Sequence of chain 1.A:
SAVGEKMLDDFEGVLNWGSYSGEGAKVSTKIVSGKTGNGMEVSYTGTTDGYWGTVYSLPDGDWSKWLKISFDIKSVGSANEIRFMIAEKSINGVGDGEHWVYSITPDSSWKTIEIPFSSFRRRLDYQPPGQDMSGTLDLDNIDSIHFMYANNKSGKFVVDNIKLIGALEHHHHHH

Binding-site contacts:
Ligand atom O6 contacts residue ASP99 of chain 1.A at 2.7 Å (salt-bridge).
Ligand atom O6 contacts residue HIS102 of chain 1.A at 3.2 Å.
Ligand atom O5 contacts residue SER59 of chain 1.A at 3.4 Å (h-bond).
Ligand atom O6 contacts residue ASP146 of chain 1.A at 2.7 Å (salt-bridge).
Ligand atom C5 contacts residue SER59 of chain 1.A at 3.5 Å.
Ligand atom C5 contacts residue ASP51 of chain 1.A at 3.3 Å.
Ligand atom O2 contacts residue GLC1 of chain 1.J at 0.0 Å (h-bond).
Ligand atom C1 contacts residue GLC1 of chain 1.J at 0.0 Å.
Ligand atom O6 contacts residue GLC1 of chain 1.J at 0.0 Å (h-bond).
Ligand atom C3 contacts residue TYR22 of chain 1.A at 3.7 Å (hydrophobic).
Ligand atom C6 contacts residue TYR152 of chain 1.A at 3.3 Å (hydrophobic).
Ligand atom O3 contacts residue ARG126 of chain 1.A at 3.0 Å (salt-bridge).
Ligand atom C6 contacts residue ASP146 of chain 1.A at 3.2 Å.
Ligand atom C6 contacts residue TYR53 of chain 1.A at 3.7 Å (hydrophobic).
Ligand atom C6 contacts residue ASP99 of chain 1.A at 3.5 Å.
Ligand atom O4 contacts residue ASP51 of chain 1.A at 2.8 Å (salt-bridge).
Ligand atom C4 contacts residue GLC1 of chain 1.J at 0.0 Å.
Ligand atom O1 contacts residue GLC1 of chain 1.J at 1.4 Å.
Ligand atom C6 contacts residue GLY52 of chain 1.A at 3.6 Å.
Ligand atom C3 contacts residue GLU25 of chain 1.A at 3.7 Å.
Ligand atom C2 contacts residue GLC1 of chain 1.J at 0.0 Å.
Ligand atom O4 contacts residue TYR129 of chain 1.A at 3.5 Å.
Ligand atom O3 contacts residue TYR152 of chain 1.A at 3.1 Å (h-bond).
Ligand atom C5 contacts residue GLC1 of chain 1.J at 0.0 Å.
Ligand atom C3 contacts residue GLC1 of chain 1.J at 0.0 Å.
Ligand atom O2 contacts residue ARG126 of chain 1.A at 2.9 Å (salt-bridge).
Ligand atom C4 contacts residue ASP51 of chain 1.A at 3.6 Å.
Ligand atom C6 contacts residue GLC1 of chain 1.J at 0.0 Å.
Ligand atom O3 contacts residue GLC1 of chain 1.J at 0.0 Å (h-bond).
Ligand atom O4 contacts residue GLC1 of chain 1.J at 0.0 Å (h-bond).
Ligand atom O5 contacts residue GLC1 of chain 1.J at 0.0 Å (h-bond).
Ligand atom O2 contacts residue TYR22 of chain 1.A at 3.8 Å.
Ligand atom O5 contacts residue TYR53 of chain 1.A at 3.6 Å.
Ligand atom C6 contacts residue ASP51 of chain 1.A at 3.3 Å.
Ligand atom O4 contacts residue VAL57 of chain 1.A at 3.6 Å.
Ligand atom O4 contacts residue HIS149 of chain 1.A at 3.3 Å.
Ligand atom O4 contacts residue TYR22 of chain 1.A at 3.6 Å.
Ligand atom C6 contacts residue SER59 of chain 1.A at 3.0 Å.
Ligand atom C5 contacts residue TYR22 of chain 1.A at 3.7 Å (hydrophobic).
Ligand atom O6 contacts residue TYR152 of chain 1.A at 2.8 Å (h-bond).

A protein and the small-molecule ligand that binds it are described below.
Small molecule (SMILES): OC[C@H]1O[C@@H](O[C@H]2[C@H](O)[C@@H](O)[C@H](O[C@H]3[C@H](O)[C@@H](O)[C@H](O[C@@H]4[C@@H](O)[C@H](O)O[C@H](CO)[C@H]4O)O[C@@H]3CO)O[C@@H]2CO)[C@H](O)[C@@H](O)[C@@H]1O